This protein binds this small molecule.
Small molecule (SMILES): CC(=O)N[C@@H]1[C@@H](O)[C@H](O)[C@@H](CO)O[C@H]1O

Sequence of chain 1.A:
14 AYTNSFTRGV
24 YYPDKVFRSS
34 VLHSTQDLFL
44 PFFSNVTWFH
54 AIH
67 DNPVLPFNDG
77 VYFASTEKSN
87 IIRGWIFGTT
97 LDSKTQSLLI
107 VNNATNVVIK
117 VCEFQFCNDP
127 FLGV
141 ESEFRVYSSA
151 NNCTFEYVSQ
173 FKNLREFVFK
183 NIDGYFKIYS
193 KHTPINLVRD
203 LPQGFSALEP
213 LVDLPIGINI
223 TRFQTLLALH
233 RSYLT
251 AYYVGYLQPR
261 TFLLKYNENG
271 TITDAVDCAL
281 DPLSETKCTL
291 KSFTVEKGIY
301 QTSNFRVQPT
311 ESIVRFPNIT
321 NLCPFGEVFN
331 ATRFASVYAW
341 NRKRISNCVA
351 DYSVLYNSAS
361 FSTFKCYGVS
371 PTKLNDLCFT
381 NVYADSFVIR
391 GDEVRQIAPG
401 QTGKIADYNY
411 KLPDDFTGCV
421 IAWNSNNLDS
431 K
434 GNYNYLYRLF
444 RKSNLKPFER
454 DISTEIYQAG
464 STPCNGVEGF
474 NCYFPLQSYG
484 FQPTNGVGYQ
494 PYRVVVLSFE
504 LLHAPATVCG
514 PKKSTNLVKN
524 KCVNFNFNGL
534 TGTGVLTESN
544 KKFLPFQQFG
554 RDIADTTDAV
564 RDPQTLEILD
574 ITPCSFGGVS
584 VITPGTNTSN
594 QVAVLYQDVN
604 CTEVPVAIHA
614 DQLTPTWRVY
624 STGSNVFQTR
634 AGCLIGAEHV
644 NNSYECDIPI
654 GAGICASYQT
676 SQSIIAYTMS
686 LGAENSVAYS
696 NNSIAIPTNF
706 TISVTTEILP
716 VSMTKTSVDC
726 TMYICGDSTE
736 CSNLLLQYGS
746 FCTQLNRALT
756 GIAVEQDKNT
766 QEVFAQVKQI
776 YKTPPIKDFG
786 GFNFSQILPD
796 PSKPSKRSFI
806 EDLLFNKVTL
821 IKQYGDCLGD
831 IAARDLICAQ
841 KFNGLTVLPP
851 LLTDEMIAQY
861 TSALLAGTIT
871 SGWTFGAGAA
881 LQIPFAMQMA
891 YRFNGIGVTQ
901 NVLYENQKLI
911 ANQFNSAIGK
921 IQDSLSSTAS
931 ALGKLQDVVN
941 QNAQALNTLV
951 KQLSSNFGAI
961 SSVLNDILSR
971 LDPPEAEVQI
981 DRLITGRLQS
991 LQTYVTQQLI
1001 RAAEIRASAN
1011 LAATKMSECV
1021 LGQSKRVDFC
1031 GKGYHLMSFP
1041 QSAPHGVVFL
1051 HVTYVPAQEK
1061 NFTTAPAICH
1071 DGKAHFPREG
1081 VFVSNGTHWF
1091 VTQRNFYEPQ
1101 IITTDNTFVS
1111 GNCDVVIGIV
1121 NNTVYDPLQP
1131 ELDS

Binding-site contacts:
Ligand atom C2 contacts residue ASN48 of chain 1.A at 2.4 Å.
Ligand atom O7 contacts residue ASN48 of chain 1.A at 4.4 Å.
Ligand atom C5 contacts residue ASN48 of chain 1.A at 3.8 Å.
Ligand atom O5 contacts residue ASN48 of chain 1.A at 2.5 Å (h-bond).
Ligand atom C4 contacts residue ASN48 of chain 1.A at 4.3 Å.
Ligand atom N2 contacts residue ASN48 of chain 1.A at 2.7 Å (h-bond).
Ligand atom C1 contacts residue ASN48 of chain 1.A at 1.4 Å.
Ligand atom C7 contacts residue ASN48 of chain 1.A at 3.8 Å.
Ligand atom C3 contacts residue ASN48 of chain 1.A at 3.8 Å.